A protein and the small-molecule ligand that binds it are described below.
Small molecule (SMILES): NCCSc1ncn[nH]1

Binding-site contacts:
Ligand atom N3 contacts residue MN1 of chain 16.C at 2.2 Å.
Ligand atom C4 contacts residue HIS183 of chain 16.A at 3.7 Å.
Ligand atom N2 contacts residue MET113 of chain 16.A at 3.6 Å.
Ligand atom C1 contacts residue GLU27 of chain 1.A at 4.1 Å.
Ligand atom S1 contacts residue MET113 of chain 16.A at 4.3 Å.
Ligand atom C4 contacts residue HIS182 of chain 16.A at 3.4 Å.
Ligand atom N2 contacts residue MN1 of chain 1.B at 2.2 Å.
Ligand atom C4 contacts residue MN1 of chain 16.C at 3.3 Å.
Ligand atom S1 contacts residue GLU83 of chain 1.A at 3.5 Å (salt-bridge).
Ligand atom C3 contacts residue HIS80 of chain 1.A at 4.0 Å.
Ligand atom N4 contacts residue HIS80 of chain 1.A at 3.3 Å (h-bond).
Ligand atom N4 contacts residue GLU186 of chain 16.A at 3.8 Å.
Ligand atom N1 contacts residue ASP84 of chain 1.A at 4.2 Å.
Ligand atom C4 contacts residue MET113 of chain 16.A at 3.6 Å (hydrophobic).
Ligand atom N1 contacts residue GLU27 of chain 1.A at 3.7 Å.
Ligand atom C3 contacts residue HIS79 of chain 1.A at 4.2 Å.
Ligand atom N3 contacts residue MET113 of chain 16.A at 3.4 Å.
Ligand atom C4 contacts residue HIS80 of chain 1.A at 3.6 Å.
Ligand atom C3 contacts residue MN1 of chain 1.B at 3.2 Å.
Ligand atom N3 contacts residue HIS80 of chain 1.A at 2.9 Å (h-bond).
Ligand atom C4 contacts residue MN1 of chain 1.B at 3.2 Å.
Ligand atom C2 contacts residue ARG127 of chain 24.A at 3.5 Å.
Ligand atom N2 contacts residue HIS183 of chain 16.A at 3.4 Å (h-bond).
Ligand atom N3 contacts residue GLU186 of chain 16.A at 3.1 Å (salt-bridge).
Ligand atom C4 contacts residue GLU186 of chain 16.A at 4.0 Å.
Ligand atom N2 contacts residue MN1 of chain 16.C at 4.3 Å.
Ligand atom S1 contacts residue MN1 of chain 1.B at 3.8 Å.
Ligand atom N4 contacts residue MN1 of chain 16.C at 3.0 Å.
Ligand atom N4 contacts residue MET113 of chain 16.A at 3.2 Å.
Ligand atom N2 contacts residue HIS79 of chain 1.A at 3.0 Å (h-bond).
Ligand atom C3 contacts residue GLU83 of chain 1.A at 3.6 Å.
Ligand atom N3 contacts residue HIS182 of chain 16.A at 3.2 Å (h-bond).
Ligand atom N2 contacts residue HIS80 of chain 1.A at 4.1 Å.
Ligand atom C4 contacts residue HIS79 of chain 1.A at 3.1 Å.
Ligand atom N2 contacts residue GLU83 of chain 1.A at 3.2 Å (salt-bridge).
Ligand atom S1 contacts residue ARG127 of chain 24.A at 3.5 Å.
Ligand atom C3 contacts residue MET113 of chain 16.A at 3.4 Å (hydrophobic).
Ligand atom C4 contacts residue GLU83 of chain 1.A at 4.2 Å.
Ligand atom C3 contacts residue MN1 of chain 16.C at 4.2 Å.
Ligand atom N1 contacts residue HIS80 of chain 1.A at 4.2 Å.

Sequence of chain 24.A:
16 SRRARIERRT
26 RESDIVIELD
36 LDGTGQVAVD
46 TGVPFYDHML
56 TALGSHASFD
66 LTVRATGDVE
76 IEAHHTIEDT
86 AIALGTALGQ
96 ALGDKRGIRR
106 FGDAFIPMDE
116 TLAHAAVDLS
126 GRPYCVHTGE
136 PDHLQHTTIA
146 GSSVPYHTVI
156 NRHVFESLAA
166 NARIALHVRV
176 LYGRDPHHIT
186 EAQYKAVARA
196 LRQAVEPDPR

Sequence of chain 1.A:
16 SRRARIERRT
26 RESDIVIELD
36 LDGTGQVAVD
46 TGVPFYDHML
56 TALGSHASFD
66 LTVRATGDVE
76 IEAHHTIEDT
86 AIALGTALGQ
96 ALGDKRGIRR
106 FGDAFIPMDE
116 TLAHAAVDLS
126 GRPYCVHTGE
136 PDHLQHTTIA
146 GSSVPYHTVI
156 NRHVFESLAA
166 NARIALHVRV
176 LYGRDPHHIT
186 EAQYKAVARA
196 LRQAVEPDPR

Sequence of chain 16.A:
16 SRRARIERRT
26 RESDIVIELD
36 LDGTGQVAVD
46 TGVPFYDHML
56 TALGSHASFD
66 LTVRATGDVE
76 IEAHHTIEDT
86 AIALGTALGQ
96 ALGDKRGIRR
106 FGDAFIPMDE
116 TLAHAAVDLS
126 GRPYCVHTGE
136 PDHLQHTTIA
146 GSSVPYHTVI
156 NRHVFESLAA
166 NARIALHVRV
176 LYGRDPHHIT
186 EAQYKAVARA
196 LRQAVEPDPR